This protein binds this small molecule.
Small molecule (SMILES): O=P(O)(O)OC[C@H]1O[C@](O)(CO)[C@@H](O)[C@@H]1O

Sequence of chain 2.A:
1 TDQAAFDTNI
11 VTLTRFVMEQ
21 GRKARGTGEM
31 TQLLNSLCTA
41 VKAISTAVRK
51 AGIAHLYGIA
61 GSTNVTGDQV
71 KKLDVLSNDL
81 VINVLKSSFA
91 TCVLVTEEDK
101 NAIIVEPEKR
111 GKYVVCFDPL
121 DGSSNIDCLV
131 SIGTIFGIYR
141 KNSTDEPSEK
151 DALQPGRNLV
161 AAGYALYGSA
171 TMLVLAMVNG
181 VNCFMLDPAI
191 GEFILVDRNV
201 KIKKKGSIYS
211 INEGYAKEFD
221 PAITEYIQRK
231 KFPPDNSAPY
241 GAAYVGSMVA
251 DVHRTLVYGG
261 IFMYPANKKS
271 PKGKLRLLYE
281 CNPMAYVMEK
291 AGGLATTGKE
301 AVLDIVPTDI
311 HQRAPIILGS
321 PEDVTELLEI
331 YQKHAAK

Binding-site contacts:
Ligand atom C3 contacts residue LEU275 of chain 2.A at 3.9 Å (hydrophobic).
Ligand atom C5 contacts residue LYS274 of chain 2.A at 3.6 Å.
Ligand atom O1P contacts residue ASN212 of chain 2.A at 2.9 Å (h-bond).
Ligand atom O2 contacts residue GLY246 of chain 2.A at 3.5 Å (h-bond).
Ligand atom O3P contacts residue LYS274 of chain 2.A at 3.4 Å (salt-bridge).
Ligand atom O6 contacts residue LYS274 of chain 2.A at 2.9 Å (salt-bridge).
Ligand atom C1 contacts residue GLU280 of chain 2.A at 3.8 Å.
Ligand atom O4 contacts residue TYR244 of chain 2.A at 4.1 Å.
Ligand atom O5 contacts residue LEU275 of chain 2.A at 4.1 Å.
Ligand atom C5 contacts residue TYR264 of chain 2.A at 3.7 Å (hydrophobic).
Ligand atom O2 contacts residue GLY122 of chain 2.A at 4.0 Å.
Ligand atom C3 contacts residue MET248 of chain 2.A at 3.7 Å (hydrophobic).
Ligand atom O4 contacts residue TYR264 of chain 2.A at 3.9 Å.
Ligand atom O3P contacts residue TYR264 of chain 2.A at 3.0 Å (h-bond).
Ligand atom C4 contacts residue MET248 of chain 2.A at 3.8 Å (hydrophobic).
Ligand atom O4 contacts residue LEU275 of chain 2.A at 3.8 Å.
Ligand atom O3 contacts residue ASP121 of chain 2.A at 2.9 Å (salt-bridge).
Ligand atom C6 contacts residue LYS274 of chain 2.A at 3.7 Å.
Ligand atom O3 contacts residue SER247 of chain 2.A at 3.6 Å.
Ligand atom C2 contacts residue LYS274 of chain 2.A at 3.9 Å.
Ligand atom O1 contacts residue GLY122 of chain 2.A at 3.4 Å (h-bond).
Ligand atom O1 contacts residue ASP121 of chain 2.A at 3.8 Å.
Ligand atom P contacts residue LYS274 of chain 2.A at 3.8 Å.
Ligand atom C4 contacts residue GLY246 of chain 2.A at 3.7 Å.
Ligand atom C6 contacts residue GLY246 of chain 2.A at 3.5 Å.
Ligand atom O2P contacts residue ASN212 of chain 2.A at 3.8 Å.
Ligand atom O3 contacts residue GLY246 of chain 2.A at 4.1 Å.
Ligand atom O4 contacts residue MET248 of chain 2.A at 3.7 Å.
Ligand atom O3P contacts residue TYR215 of chain 2.A at 3.5 Å (h-bond).
Ligand atom P contacts residue ASN212 of chain 2.A at 3.9 Å.
Ligand atom O6 contacts residue TYR264 of chain 2.A at 3.6 Å.
Ligand atom O1 contacts residue ARG276 of chain 2.A at 3.9 Å.
Ligand atom P contacts residue TYR264 of chain 2.A at 3.7 Å.
Ligand atom C3 contacts residue ASP121 of chain 2.A at 4.0 Å.
Ligand atom C1 contacts residue ARG276 of chain 2.A at 3.8 Å.
Ligand atom O3 contacts residue MET248 of chain 2.A at 2.8 Å (h-bond).
Ligand atom O1P contacts residue TYR215 of chain 2.A at 3.9 Å.
Ligand atom O1P contacts residue TYR264 of chain 2.A at 3.6 Å (h-bond).
Ligand atom O1P contacts residue TYR244 of chain 2.A at 3.4 Å (h-bond).
Ligand atom O5 contacts residue LYS274 of chain 2.A at 2.9 Å (salt-bridge).